This protein binds this small molecule.
Small molecule (SMILES): CCCCCCCCCC(=O)N(CCO)C[C@@H](O)[C@@H](O)[C@@H](O)[C@@H](O)CO

Sequence of chain 1.A:
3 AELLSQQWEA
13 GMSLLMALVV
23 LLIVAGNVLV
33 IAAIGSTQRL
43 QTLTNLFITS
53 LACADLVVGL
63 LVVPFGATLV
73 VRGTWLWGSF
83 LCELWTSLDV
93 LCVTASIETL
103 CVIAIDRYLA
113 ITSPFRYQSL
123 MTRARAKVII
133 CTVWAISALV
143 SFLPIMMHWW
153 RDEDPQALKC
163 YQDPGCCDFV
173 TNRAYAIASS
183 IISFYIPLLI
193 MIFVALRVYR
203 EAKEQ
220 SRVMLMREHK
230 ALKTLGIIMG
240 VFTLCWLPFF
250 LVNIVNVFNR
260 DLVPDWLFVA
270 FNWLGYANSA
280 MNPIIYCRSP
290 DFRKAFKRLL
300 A

Binding-site contacts:
Ligand atom C37 contacts residue ARG175 of chain 1.A at 4.2 Å.
Ligand atom C21 contacts residue VAL256 of chain 1.A at 4.3 Å (hydrophobic).
Ligand atom N33 contacts residue VAL256 of chain 1.A at 4.2 Å.
Ligand atom C27 contacts residue PHE257 of chain 1.A at 4.1 Å (hydrophobic).
Ligand atom O34 contacts residue ARG175 of chain 1.A at 2.6 Å (salt-bridge).
Ligand atom C15 contacts residue PHE257 of chain 1.A at 4.3 Å (hydrophobic).
Ligand atom C30 contacts residue VAL256 of chain 1.A at 3.9 Å (hydrophobic).
Ligand atom C30 contacts residue ARG175 of chain 1.A at 3.5 Å.
Ligand atom N33 contacts residue ARG175 of chain 1.A at 4.0 Å.
Ligand atom O34 contacts residue VAL256 of chain 1.A at 3.7 Å.
Ligand atom C35 contacts residue PHE257 of chain 1.A at 3.4 Å (hydrophobic).
Ligand atom C15 contacts residue ILE179 of chain 1.A at 4.3 Å (hydrophobic).
Ligand atom C36 contacts residue VAL256 of chain 1.A at 4.3 Å (hydrophobic).
Ligand atom C21 contacts residue PHE257 of chain 1.A at 3.6 Å (hydrophobic).
Ligand atom C36 contacts residue PHE257 of chain 1.A at 3.6 Å (hydrophobic).
Ligand atom O49 contacts residue ARG175 of chain 1.A at 3.8 Å.
Ligand atom C36 contacts residue ARG175 of chain 1.A at 3.6 Å.
Ligand atom C40 contacts residue ARG259 of chain 1.A at 4.2 Å.
Ligand atom C40 contacts residue ARG175 of chain 1.A at 3.9 Å.
Ligand atom N33 contacts residue PHE257 of chain 1.A at 3.7 Å.